Sequence of chain 5.C:
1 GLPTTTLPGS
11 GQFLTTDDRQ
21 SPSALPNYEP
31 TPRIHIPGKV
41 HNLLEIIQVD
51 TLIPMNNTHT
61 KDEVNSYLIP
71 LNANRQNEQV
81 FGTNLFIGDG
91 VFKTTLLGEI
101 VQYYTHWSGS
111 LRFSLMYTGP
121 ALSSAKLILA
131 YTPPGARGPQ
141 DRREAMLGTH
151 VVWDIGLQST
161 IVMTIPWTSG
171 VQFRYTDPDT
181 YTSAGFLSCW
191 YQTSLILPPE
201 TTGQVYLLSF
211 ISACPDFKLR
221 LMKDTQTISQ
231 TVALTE

Sequence of chain 1.C:
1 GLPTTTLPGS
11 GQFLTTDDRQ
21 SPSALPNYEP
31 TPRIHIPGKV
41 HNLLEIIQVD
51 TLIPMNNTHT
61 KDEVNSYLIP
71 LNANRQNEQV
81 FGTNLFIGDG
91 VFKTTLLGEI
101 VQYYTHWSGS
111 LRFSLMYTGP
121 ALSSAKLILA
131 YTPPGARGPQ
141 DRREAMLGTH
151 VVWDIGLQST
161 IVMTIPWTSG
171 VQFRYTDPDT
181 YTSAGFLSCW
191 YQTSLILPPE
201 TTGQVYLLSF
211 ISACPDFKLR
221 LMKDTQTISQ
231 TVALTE

Sequence of chain 5.A:
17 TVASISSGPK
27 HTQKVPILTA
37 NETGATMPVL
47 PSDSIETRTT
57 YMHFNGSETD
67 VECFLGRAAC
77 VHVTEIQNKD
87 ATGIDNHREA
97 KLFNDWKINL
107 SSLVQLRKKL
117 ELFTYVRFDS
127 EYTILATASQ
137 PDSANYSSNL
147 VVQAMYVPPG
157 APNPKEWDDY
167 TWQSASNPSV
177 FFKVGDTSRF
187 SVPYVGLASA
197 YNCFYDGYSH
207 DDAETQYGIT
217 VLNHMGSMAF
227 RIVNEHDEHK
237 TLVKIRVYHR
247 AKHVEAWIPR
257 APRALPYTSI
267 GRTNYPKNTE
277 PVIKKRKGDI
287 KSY

The protein below binds the small molecule below.
Small molecule (SMILES): Cc1cc(CCCCCOc2ccc(C3=NCCO3)cc2Cl)on1

Binding-site contacts:
Ligand atom N3A contacts residue ALA24 of chain 5.C at 3.6 Å.
Ligand atom O1A contacts residue PHE186 of chain 5.A at 2.8 Å.
Ligand atom C2A contacts residue MET224 of chain 5.A at 3.4 Å (hydrophobic).
Ligand atom CL1 contacts residue TYR128 of chain 5.A at 3.3 Å.
Ligand atom C2C contacts residue TYR128 of chain 5.A at 3.8 Å (hydrophobic).
Ligand atom C4 contacts residue LEU106 of chain 5.A at 3.6 Å (hydrophobic).
Ligand atom C5A contacts residue PHE186 of chain 5.A at 3.4 Å (hydrophobic).
Ligand atom C31 contacts residue TYR197 of chain 5.A at 3.9 Å (hydrophobic).
Ligand atom C5 contacts residue LEU106 of chain 5.A at 3.7 Å (hydrophobic).
Ligand atom C5B contacts residue MET224 of chain 5.A at 3.5 Å (hydrophobic).
Ligand atom C5C contacts residue VAL191 of chain 5.A at 3.9 Å (hydrophobic).
Ligand atom C5C contacts residue TYR152 of chain 5.A at 3.9 Å (hydrophobic).
Ligand atom C2B contacts residue TYR152 of chain 5.A at 3.8 Å (hydrophobic).
Ligand atom C3C contacts residue TYR128 of chain 5.A at 3.4 Å (hydrophobic).
Ligand atom C4B contacts residue TYR152 of chain 5.A at 3.8 Å (hydrophobic).
Ligand atom C4C contacts residue VAL188 of chain 5.A at 3.9 Å (hydrophobic).
Ligand atom C5A contacts residue MET224 of chain 5.A at 3.5 Å (hydrophobic).
Ligand atom N2 contacts residue ASN219 of chain 5.A at 3.6 Å.
Ligand atom O1A contacts residue MET224 of chain 5.A at 2.8 Å.
Ligand atom C1B contacts residue VAL188 of chain 5.A at 3.9 Å (hydrophobic).
Ligand atom C2C contacts residue TYR197 of chain 5.A at 3.8 Å (hydrophobic).
Ligand atom C4A contacts residue PRO174 of chain 5.A at 3.3 Å (hydrophobic).
Ligand atom C2A contacts residue PHE186 of chain 5.A at 3.2 Å (hydrophobic).
Ligand atom C5A contacts residue ALA150 of chain 5.A at 3.9 Å (hydrophobic).
Ligand atom C4B contacts residue PHE186 of chain 5.A at 3.4 Å (hydrophobic).
Ligand atom C4B contacts residue MET224 of chain 5.A at 3.8 Å (hydrophobic).
Ligand atom N3A contacts residue PRO174 of chain 5.A at 3.7 Å.
Ligand atom CL1 contacts residue ILE104 of chain 5.A at 3.5 Å.
Ligand atom C3B contacts residue TYR152 of chain 5.A at 3.7 Å (hydrophobic).
Ligand atom O1B contacts residue ILE104 of chain 5.A at 3.8 Å.
Ligand atom C5A contacts residue VAL176 of chain 5.A at 3.2 Å (hydrophobic).
Ligand atom C6B contacts residue TYR128 of chain 5.A at 3.8 Å (hydrophobic).
Ligand atom C4C contacts residue VAL191 of chain 5.A at 3.5 Å (hydrophobic).
Ligand atom C2B contacts residue VAL188 of chain 5.A at 3.7 Å (hydrophobic).
Ligand atom C1C contacts residue TYR128 of chain 5.A at 3.7 Å (hydrophobic).
Ligand atom O1 contacts residue MET221 of chain 5.A at 3.2 Å (h-bond).
Ligand atom C5B contacts residue PHE186 of chain 5.A at 3.5 Å (hydrophobic).
Ligand atom C1C contacts residue LEU106 of chain 5.A at 3.5 Å (hydrophobic).
Ligand atom C5C contacts residue VAL188 of chain 5.A at 3.9 Å (hydrophobic).
Ligand atom N3A contacts residue PHE186 of chain 5.A at 3.9 Å.